The protein below binds the small molecule below.
Small molecule (SMILES): CC(=O)N[C@H]1[C@H](O[C@H]2[C@H](O)[C@@H](NC(C)=O)CO[C@@H]2CO)O[C@H](CO)[C@@H](O)[C@@H]1O

Sequence of chain 1.B:
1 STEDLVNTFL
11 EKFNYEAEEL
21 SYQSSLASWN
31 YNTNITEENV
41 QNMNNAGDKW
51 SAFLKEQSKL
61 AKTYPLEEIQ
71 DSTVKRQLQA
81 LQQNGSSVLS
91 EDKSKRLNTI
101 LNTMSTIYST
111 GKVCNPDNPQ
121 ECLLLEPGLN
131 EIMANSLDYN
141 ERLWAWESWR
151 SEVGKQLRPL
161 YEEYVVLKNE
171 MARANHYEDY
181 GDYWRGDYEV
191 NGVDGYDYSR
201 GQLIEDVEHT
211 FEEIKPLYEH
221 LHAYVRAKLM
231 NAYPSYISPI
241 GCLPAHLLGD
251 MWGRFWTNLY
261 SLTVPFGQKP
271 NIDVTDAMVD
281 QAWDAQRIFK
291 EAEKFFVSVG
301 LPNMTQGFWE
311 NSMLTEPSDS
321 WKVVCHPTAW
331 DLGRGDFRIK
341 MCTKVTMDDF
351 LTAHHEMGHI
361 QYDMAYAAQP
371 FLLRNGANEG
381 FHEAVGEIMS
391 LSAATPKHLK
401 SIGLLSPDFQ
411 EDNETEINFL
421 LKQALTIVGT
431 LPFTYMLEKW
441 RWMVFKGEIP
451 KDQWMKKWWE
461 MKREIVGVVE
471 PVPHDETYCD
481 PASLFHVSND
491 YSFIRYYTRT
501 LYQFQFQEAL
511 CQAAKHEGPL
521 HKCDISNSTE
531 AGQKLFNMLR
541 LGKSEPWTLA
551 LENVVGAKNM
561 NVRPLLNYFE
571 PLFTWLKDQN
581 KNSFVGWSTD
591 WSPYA

Binding-site contacts:
Ligand atom C3 contacts residue ASN34 of chain 1.B at 3.8 Å.
Ligand atom C7 contacts residue THR33 of chain 1.B at 4.0 Å.
Ligand atom C7 contacts residue ASN34 of chain 1.B at 4.0 Å.
Ligand atom O7 contacts residue THR33 of chain 1.B at 4.2 Å.
Ligand atom N2 contacts residue TRP321 of chain 1.B at 3.9 Å.
Ligand atom C4 contacts residue ASN34 of chain 1.B at 4.2 Å.
Ligand atom N2 contacts residue ASN34 of chain 1.B at 3.0 Å (h-bond).
Ligand atom C1 contacts residue ASN34 of chain 1.B at 1.4 Å.
Ligand atom C5 contacts residue ASN34 of chain 1.B at 3.6 Å.
Ligand atom C8 contacts residue PRO317 of chain 1.B at 4.1 Å (hydrophobic).
Ligand atom C1 contacts residue TRP321 of chain 1.B at 4.2 Å (hydrophobic).
Ligand atom C2 contacts residue TRP321 of chain 1.B at 4.4 Å (hydrophobic).
Ligand atom O5 contacts residue ASN34 of chain 1.B at 2.3 Å (h-bond).
Ligand atom C5 contacts residue TRP321 of chain 1.B at 4.2 Å (hydrophobic).
Ligand atom C8 contacts residue TRP321 of chain 1.B at 4.2 Å (hydrophobic).
Ligand atom C3 contacts residue TRP321 of chain 1.B at 4.0 Å (hydrophobic).
Ligand atom C7 contacts residue TRP321 of chain 1.B at 4.5 Å (hydrophobic).
Ligand atom C8 contacts residue THR33 of chain 1.B at 3.9 Å.
Ligand atom C2 contacts residue ASN34 of chain 1.B at 2.5 Å.